Sequence of chain 1.F:
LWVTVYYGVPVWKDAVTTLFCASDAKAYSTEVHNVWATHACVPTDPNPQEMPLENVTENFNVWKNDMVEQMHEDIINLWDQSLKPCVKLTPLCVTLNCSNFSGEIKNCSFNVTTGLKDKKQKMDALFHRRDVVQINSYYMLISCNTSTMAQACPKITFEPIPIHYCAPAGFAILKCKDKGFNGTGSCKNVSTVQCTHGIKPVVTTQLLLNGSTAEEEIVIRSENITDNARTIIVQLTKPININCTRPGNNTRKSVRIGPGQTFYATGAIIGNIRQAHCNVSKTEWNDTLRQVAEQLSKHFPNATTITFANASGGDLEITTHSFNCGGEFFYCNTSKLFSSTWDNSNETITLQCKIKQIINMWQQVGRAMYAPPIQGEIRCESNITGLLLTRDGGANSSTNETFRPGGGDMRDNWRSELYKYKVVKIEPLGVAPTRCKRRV

This small molecule binds to this protein.
Small molecule (SMILES): CC(=O)N[C@@H]1[C@@H](O)[C@H](O)[C@@H](CO)O[C@H]1O

Binding-site contacts:
Ligand atom O7 contacts residue ASN127 of chain 1.F at 4.0 Å.
Ligand atom N2 contacts residue ASN127 of chain 1.F at 2.9 Å (h-bond).
Ligand atom C8 contacts residue PHE107 of chain 1.F at 3.6 Å (hydrophobic).
Ligand atom O7 contacts residue PHE107 of chain 1.F at 3.9 Å.
Ligand atom C7 contacts residue ASN127 of chain 1.F at 3.6 Å.
Ligand atom C8 contacts residue LEU146 of chain 1.F at 3.7 Å (hydrophobic).
Ligand atom C4 contacts residue ASN127 of chain 1.F at 4.2 Å.
Ligand atom C5 contacts residue ASN127 of chain 1.F at 3.7 Å.
Ligand atom C1 contacts residue ASP144 of chain 1.F at 4.3 Å.
Ligand atom C7 contacts residue PHE107 of chain 1.F at 4.0 Å (hydrophobic).
Ligand atom C3 contacts residue ASP144 of chain 1.F at 4.1 Å.
Ligand atom C1 contacts residue ASN127 of chain 1.F at 1.4 Å.
Ligand atom C3 contacts residue ASN127 of chain 1.F at 3.8 Å.
Ligand atom O5 contacts residue ASN127 of chain 1.F at 2.4 Å (h-bond).
Ligand atom C8 contacts residue ALA292 of chain 1.F at 3.8 Å (hydrophobic).
Ligand atom C2 contacts residue ASN127 of chain 1.F at 2.5 Å.
Ligand atom N2 contacts residue ASP144 of chain 1.F at 4.0 Å.
Ligand atom C2 contacts residue ASP144 of chain 1.F at 4.3 Å.